Sequence of chain 1.B:
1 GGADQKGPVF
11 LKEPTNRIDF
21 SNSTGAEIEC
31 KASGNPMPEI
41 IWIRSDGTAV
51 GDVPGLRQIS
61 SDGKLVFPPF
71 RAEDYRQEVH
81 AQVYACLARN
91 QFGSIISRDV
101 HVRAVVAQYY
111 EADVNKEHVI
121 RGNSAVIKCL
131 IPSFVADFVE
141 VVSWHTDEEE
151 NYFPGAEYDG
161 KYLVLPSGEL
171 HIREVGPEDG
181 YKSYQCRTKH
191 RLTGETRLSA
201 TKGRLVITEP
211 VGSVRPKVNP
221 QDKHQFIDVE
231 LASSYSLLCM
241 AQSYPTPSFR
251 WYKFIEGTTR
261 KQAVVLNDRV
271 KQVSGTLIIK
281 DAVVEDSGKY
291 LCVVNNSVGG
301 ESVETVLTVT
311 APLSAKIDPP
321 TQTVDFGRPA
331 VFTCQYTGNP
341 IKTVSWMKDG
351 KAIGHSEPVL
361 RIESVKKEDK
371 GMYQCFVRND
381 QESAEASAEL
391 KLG

This protein binds this small molecule.
Small molecule (SMILES): CC(=O)N[C@H]1[C@H](O[C@H]2[C@H](O)[C@@H](NC(C)=O)CO[C@@H]2CO)O[C@H](CO)[C@@H](O[C@@H]2O[C@H](CO)[C@@H](O)[C@H](O[C@H]3O[C@H](CO)[C@@H](O)[C@H](O)[C@@H]3O)[C@@H]2O)[C@@H]1O

Binding-site contacts:
Ligand atom O5 contacts residue LYS342 of chain 1.A at 3.6 Å (salt-bridge).
Ligand atom O4 contacts residue LYS342 of chain 1.A at 3.1 Å (salt-bridge).
Ligand atom C5 contacts residue ASN295 of chain 1.B at 3.6 Å.
Ligand atom O6 contacts residue SER345 of chain 1.A at 3.5 Å (h-bond).
Ligand atom O4 contacts residue SER345 of chain 1.A at 3.6 Å.
Ligand atom O3 contacts residue THR343 of chain 1.A at 3.9 Å.
Ligand atom C4 contacts residue LYS342 of chain 1.A at 3.8 Å.
Ligand atom C6 contacts residue ARG378 of chain 1.A at 3.2 Å.
Ligand atom C6 contacts residue GLY300 of chain 1.B at 3.9 Å.
Ligand atom O5 contacts residue VAL294 of chain 1.B at 4.1 Å.
Ligand atom O6 contacts residue GLU301 of chain 1.B at 3.4 Å (salt-bridge).
Ligand atom O2 contacts residue LYS342 of chain 1.A at 3.5 Å (salt-bridge).
Ligand atom C8 contacts residue ARG250 of chain 1.B at 3.4 Å.
Ligand atom C1 contacts residue VAL293 of chain 1.B at 3.7 Å (hydrophobic).
Ligand atom O5 contacts residue VAL293 of chain 1.B at 3.9 Å.
Ligand atom C3 contacts residue LYS342 of chain 1.A at 3.3 Å.
Ligand atom O3 contacts residue LYS342 of chain 1.A at 2.7 Å (salt-bridge).
Ligand atom O6 contacts residue LYS342 of chain 1.A at 3.7 Å.
Ligand atom C1 contacts residue ASN295 of chain 1.B at 1.4 Å.
Ligand atom O2 contacts residue THR343 of chain 1.A at 3.6 Å.
Ligand atom C1 contacts residue VAL294 of chain 1.B at 4.2 Å (hydrophobic).
Ligand atom C8 contacts residue ASN295 of chain 1.B at 4.0 Å.
Ligand atom C6 contacts residue SER345 of chain 1.A at 3.3 Å.
Ligand atom O6 contacts residue VAL293 of chain 1.B at 4.2 Å.
Ligand atom C1 contacts residue LYS342 of chain 1.A at 3.8 Å.
Ligand atom O5 contacts residue ASN295 of chain 1.B at 2.4 Å (h-bond).
Ligand atom C8 contacts residue SER302 of chain 1.B at 3.7 Å.
Ligand atom C3 contacts residue ASN295 of chain 1.B at 3.8 Å.
Ligand atom O6 contacts residue GLY300 of chain 1.B at 3.6 Å.
Ligand atom C4 contacts residue THR343 of chain 1.A at 3.9 Å.
Ligand atom O5 contacts residue GLY300 of chain 1.B at 3.6 Å.
Ligand atom C2 contacts residue ASN295 of chain 1.B at 2.5 Å.
Ligand atom O6 contacts residue THR343 of chain 1.A at 3.8 Å.
Ligand atom O7 contacts residue ASN295 of chain 1.B at 2.6 Å (h-bond).
Ligand atom C7 contacts residue ASN295 of chain 1.B at 2.9 Å.
Ligand atom O7 contacts residue LYS261 of chain 1.B at 3.6 Å (salt-bridge).
Ligand atom O6 contacts residue ARG378 of chain 1.A at 2.4 Å (salt-bridge).
Ligand atom C5 contacts residue VAL293 of chain 1.B at 3.6 Å (hydrophobic).
Ligand atom N2 contacts residue ASN295 of chain 1.B at 2.9 Å (h-bond).
Ligand atom C5 contacts residue SER345 of chain 1.A at 3.7 Å.

Sequence of chain 1.A:
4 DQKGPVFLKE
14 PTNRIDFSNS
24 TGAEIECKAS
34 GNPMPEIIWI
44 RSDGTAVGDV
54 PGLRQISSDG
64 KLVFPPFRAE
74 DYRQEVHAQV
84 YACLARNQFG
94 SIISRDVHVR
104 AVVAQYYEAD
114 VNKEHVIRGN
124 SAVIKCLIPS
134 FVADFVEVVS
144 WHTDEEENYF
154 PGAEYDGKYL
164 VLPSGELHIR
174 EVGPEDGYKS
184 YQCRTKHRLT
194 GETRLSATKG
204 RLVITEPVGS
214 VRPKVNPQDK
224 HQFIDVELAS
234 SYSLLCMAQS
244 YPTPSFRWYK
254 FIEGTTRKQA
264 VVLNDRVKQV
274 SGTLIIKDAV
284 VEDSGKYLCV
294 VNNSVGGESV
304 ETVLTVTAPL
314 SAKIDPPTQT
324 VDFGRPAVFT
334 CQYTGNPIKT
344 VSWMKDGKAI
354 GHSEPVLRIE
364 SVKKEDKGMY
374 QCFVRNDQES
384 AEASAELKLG